Sequence of chain 5.A:
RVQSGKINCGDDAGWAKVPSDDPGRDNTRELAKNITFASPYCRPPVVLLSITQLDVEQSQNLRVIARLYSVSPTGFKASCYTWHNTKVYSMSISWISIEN

Binding-site contacts:
Ligand atom C1 contacts residue ASN34 of chain 5.A at 1.4 Å.
Ligand atom N2 contacts residue ASN34 of chain 5.A at 2.9 Å (h-bond).
Ligand atom C3 contacts residue ASN34 of chain 5.A at 3.7 Å.
Ligand atom C5 contacts residue ASN34 of chain 5.A at 3.6 Å.
Ligand atom C4 contacts residue ASN34 of chain 5.A at 4.1 Å.
Ligand atom C8 contacts residue ASN34 of chain 5.A at 4.0 Å.
Ligand atom C2 contacts residue ASN34 of chain 5.A at 2.3 Å.
Ligand atom O6 contacts residue LYS77 of chain 5.A at 4.2 Å.
Ligand atom O5 contacts residue ASN34 of chain 5.A at 2.4 Å (h-bond).
Ligand atom C7 contacts residue ASN34 of chain 5.A at 3.7 Å.
Ligand atom O7 contacts residue ASN34 of chain 5.A at 4.5 Å.

A small-molecule ligand and the protein it binds are described below.
Small molecule (SMILES): CC(=O)N[C@@H]1[C@@H](O)[C@H](O)[C@@H](CO)O[C@H]1O